Binding-site contacts:
Ligand atom C7 contacts residue PHE294 of chain 1.A at 3.8 Å (hydrophobic).
Ligand atom C25 contacts residue LEU118 of chain 1.A at 4.1 Å (hydrophobic).
Ligand atom C15 contacts residue GLU286 of chain 1.A at 4.0 Å.
Ligand atom C8 contacts residue GLU290 of chain 1.A at 4.0 Å.
Ligand atom C28 contacts residue ASN455 of chain 1.A at 3.8 Å.
Ligand atom C18 contacts residue PHE294 of chain 1.A at 3.7 Å (hydrophobic).
Ligand atom C22 contacts residue PHE168 of chain 1.A at 3.8 Å (hydrophobic).
Ligand atom N2 contacts residue ASN455 of chain 1.A at 3.3 Å (h-bond).
Ligand atom C1 contacts residue ASN455 of chain 1.A at 3.4 Å.
Ligand atom C18 contacts residue ASN455 of chain 1.A at 3.9 Å.
Ligand atom C30 contacts residue VAL457 of chain 1.A at 3.7 Å (hydrophobic).
Ligand atom C12 contacts residue GLU290 of chain 1.A at 3.8 Å.
Ligand atom C26 contacts residue LEU118 of chain 1.A at 4.1 Å (hydrophobic).
Ligand atom C23 contacts residue PHE294 of chain 1.A at 3.8 Å (hydrophobic).
Ligand atom C16 contacts residue GLN287 of chain 1.A at 3.5 Å.
Ligand atom C19 contacts residue ASN455 of chain 1.A at 3.6 Å.
Ligand atom C1 contacts residue PHE294 of chain 1.A at 3.5 Å (hydrophobic).
Ligand atom C14 contacts residue GLU290 of chain 1.A at 3.7 Å.
Ligand atom O24 contacts residue PHE294 of chain 1.A at 3.8 Å.
Ligand atom C28 contacts residue ILE456 of chain 1.A at 3.9 Å (hydrophobic).
Ligand atom C17 contacts residue GLU290 of chain 1.A at 3.8 Å.
Ligand atom C17 contacts residue GLN287 of chain 1.A at 3.8 Å.
Ligand atom C28 contacts residue VAL457 of chain 1.A at 4.0 Å (hydrophobic).
Ligand atom C11 contacts residue TYR454 of chain 1.A at 4.1 Å (hydrophobic).
Ligand atom C27 contacts residue ILE456 of chain 1.A at 3.9 Å (hydrophobic).
Ligand atom N2 contacts residue PHE294 of chain 1.A at 3.9 Å.
Ligand atom C29 contacts residue GLU122 of chain 1.A at 3.1 Å.
Ligand atom C13 contacts residue GLU290 of chain 1.A at 3.7 Å.
Ligand atom C3 contacts residue ASN455 of chain 1.A at 3.4 Å.
Ligand atom N4 contacts residue ASN455 of chain 1.A at 3.6 Å (h-bond).
Ligand atom C21 contacts residue PHE168 of chain 1.A at 3.9 Å (hydrophobic).
Ligand atom C29 contacts residue VAL457 of chain 1.A at 3.7 Å (hydrophobic).
Ligand atom C30 contacts residue GLU122 of chain 1.A at 3.7 Å.
Ligand atom C20 contacts residue CYS299 of chain 1.A at 4.0 Å (hydrophobic).
Ligand atom C7 contacts residue LEU118 of chain 1.A at 3.8 Å (hydrophobic).
Ligand atom C5 contacts residue ASN455 of chain 1.A at 3.5 Å.
Ligand atom C16 contacts residue GLU290 of chain 1.A at 3.7 Å.
Ligand atom C30 contacts residue ASN455 of chain 1.A at 4.1 Å.
Ligand atom C25 contacts residue ASP119 of chain 1.A at 3.9 Å.
Ligand atom C15 contacts residue GLU290 of chain 1.A at 3.7 Å.

Sequence of chain 1.A:
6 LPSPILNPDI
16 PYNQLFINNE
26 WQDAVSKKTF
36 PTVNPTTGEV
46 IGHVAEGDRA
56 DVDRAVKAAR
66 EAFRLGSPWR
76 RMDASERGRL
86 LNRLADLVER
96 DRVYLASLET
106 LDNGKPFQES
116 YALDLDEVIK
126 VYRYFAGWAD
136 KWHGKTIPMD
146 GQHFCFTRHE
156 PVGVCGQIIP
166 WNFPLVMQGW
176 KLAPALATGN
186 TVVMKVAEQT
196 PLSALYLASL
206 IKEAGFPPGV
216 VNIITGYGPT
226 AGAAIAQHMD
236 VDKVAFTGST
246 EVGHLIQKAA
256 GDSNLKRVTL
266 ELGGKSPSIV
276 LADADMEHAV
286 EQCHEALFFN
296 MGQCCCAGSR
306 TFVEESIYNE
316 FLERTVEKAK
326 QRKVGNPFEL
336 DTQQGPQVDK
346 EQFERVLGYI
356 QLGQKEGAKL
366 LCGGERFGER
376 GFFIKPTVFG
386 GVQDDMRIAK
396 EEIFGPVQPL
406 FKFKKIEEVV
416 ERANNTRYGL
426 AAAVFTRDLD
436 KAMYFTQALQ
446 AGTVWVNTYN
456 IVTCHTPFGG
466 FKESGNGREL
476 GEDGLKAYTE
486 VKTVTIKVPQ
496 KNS

This protein binds this small molecule.
Small molecule (SMILES): COc1ccccc1-n1cc(-c2ccc(-c3ccccc3)cc2)[n+]2c1CCCCC2